Binding-site contacts:
Ligand atom N3' contacts residue FME1 of chain 1.VI at 1.4 Å.
Ligand atom O4' contacts residue FME1 of chain 1.VI at 4.5 Å.
Ligand atom C4' contacts residue FME1 of chain 1.VI at 3.6 Å.
Ligand atom O2' contacts residue 3AB1 of chain 1.XJ at 4.1 Å.
Ligand atom O5' contacts residue MG1 of chain 1.AK at 4.0 Å.
Ligand atom C1' contacts residue FME1 of chain 1.VI at 4.2 Å.
Ligand atom O2P contacts residue MG1 of chain 1.AK at 1.9 Å.
Ligand atom P contacts residue MG1 of chain 1.AK at 3.3 Å.
Ligand atom O1P contacts residue MG1 of chain 1.AK at 4.3 Å.
Ligand atom C3' contacts residue FME1 of chain 1.VI at 2.3 Å.
Ligand atom O2' contacts residue FME1 of chain 1.VI at 3.0 Å.
Ligand atom C2' contacts residue FME1 of chain 1.VI at 3.2 Å.

A small-molecule ligand and the protein it binds are described below.
Small molecule (SMILES): Nc1ncnc2c1ncn2[C@@H]1O[C@H](COP(=O)(O)O)[C@@H](N)[C@H]1O